Binding-site contacts:
Ligand atom C1 contacts residue THR615 of chain 1.C at 4.3 Å.
Ligand atom N2 contacts residue ASN613 of chain 1.C at 3.0 Å (h-bond).
Ligand atom O7 contacts residue GLN641 of chain 1.C at 4.3 Å.
Ligand atom C1 contacts residue ASN613 of chain 1.C at 1.4 Å.
Ligand atom C7 contacts residue ASN613 of chain 1.C at 3.5 Å.
Ligand atom C8 contacts residue LYS832 of chain 1.A at 3.6 Å.
Ligand atom C5 contacts residue ASN613 of chain 1.C at 3.6 Å.
Ligand atom O5 contacts residue ASN613 of chain 1.C at 2.3 Å (h-bond).
Ligand atom C6 contacts residue THR615 of chain 1.C at 4.4 Å.
Ligand atom O6 contacts residue THR615 of chain 1.C at 4.4 Å.
Ligand atom O5 contacts residue THR615 of chain 1.C at 3.6 Å.
Ligand atom O7 contacts residue ASN613 of chain 1.C at 3.5 Å (h-bond).
Ligand atom N2 contacts residue LYS832 of chain 1.A at 4.1 Å.
Ligand atom C3 contacts residue ASN613 of chain 1.C at 3.8 Å.
Ligand atom C8 contacts residue ASN613 of chain 1.C at 4.2 Å.
Ligand atom C4 contacts residue ASN613 of chain 1.C at 4.2 Å.
Ligand atom C8 contacts residue GLN641 of chain 1.C at 4.3 Å.
Ligand atom C7 contacts residue LYS832 of chain 1.A at 4.3 Å.
Ligand atom C2 contacts residue ASN613 of chain 1.C at 2.5 Å.
Ligand atom C5 contacts residue THR615 of chain 1.C at 4.5 Å.

Sequence of chain 1.C:
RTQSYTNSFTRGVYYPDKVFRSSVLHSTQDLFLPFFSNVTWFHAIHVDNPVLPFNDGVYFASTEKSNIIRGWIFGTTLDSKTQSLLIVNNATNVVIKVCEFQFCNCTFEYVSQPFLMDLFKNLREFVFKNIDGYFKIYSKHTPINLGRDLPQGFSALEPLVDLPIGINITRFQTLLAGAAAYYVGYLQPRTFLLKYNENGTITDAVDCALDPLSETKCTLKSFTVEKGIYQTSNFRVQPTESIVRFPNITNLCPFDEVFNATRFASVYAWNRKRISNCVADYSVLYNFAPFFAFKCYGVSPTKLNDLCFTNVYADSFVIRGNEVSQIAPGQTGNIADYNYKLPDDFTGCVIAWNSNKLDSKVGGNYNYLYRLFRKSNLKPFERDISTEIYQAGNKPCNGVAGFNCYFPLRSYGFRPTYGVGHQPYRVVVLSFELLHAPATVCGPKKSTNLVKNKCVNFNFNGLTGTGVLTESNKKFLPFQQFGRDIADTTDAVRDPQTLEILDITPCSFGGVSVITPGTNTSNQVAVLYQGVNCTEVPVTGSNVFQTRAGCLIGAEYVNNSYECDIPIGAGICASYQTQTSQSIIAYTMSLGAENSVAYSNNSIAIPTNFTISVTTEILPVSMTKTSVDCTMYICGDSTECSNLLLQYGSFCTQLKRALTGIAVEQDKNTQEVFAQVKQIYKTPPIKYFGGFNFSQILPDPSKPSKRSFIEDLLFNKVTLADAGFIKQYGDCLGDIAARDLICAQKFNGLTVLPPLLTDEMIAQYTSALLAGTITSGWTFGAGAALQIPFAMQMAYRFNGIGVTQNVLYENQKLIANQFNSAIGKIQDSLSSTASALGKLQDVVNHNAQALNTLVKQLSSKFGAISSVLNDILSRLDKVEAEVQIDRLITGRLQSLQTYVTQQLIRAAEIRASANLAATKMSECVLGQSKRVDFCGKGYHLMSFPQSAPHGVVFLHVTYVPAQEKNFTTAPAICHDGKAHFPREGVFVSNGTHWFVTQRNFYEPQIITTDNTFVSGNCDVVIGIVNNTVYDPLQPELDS

Sequence of chain 1.A:
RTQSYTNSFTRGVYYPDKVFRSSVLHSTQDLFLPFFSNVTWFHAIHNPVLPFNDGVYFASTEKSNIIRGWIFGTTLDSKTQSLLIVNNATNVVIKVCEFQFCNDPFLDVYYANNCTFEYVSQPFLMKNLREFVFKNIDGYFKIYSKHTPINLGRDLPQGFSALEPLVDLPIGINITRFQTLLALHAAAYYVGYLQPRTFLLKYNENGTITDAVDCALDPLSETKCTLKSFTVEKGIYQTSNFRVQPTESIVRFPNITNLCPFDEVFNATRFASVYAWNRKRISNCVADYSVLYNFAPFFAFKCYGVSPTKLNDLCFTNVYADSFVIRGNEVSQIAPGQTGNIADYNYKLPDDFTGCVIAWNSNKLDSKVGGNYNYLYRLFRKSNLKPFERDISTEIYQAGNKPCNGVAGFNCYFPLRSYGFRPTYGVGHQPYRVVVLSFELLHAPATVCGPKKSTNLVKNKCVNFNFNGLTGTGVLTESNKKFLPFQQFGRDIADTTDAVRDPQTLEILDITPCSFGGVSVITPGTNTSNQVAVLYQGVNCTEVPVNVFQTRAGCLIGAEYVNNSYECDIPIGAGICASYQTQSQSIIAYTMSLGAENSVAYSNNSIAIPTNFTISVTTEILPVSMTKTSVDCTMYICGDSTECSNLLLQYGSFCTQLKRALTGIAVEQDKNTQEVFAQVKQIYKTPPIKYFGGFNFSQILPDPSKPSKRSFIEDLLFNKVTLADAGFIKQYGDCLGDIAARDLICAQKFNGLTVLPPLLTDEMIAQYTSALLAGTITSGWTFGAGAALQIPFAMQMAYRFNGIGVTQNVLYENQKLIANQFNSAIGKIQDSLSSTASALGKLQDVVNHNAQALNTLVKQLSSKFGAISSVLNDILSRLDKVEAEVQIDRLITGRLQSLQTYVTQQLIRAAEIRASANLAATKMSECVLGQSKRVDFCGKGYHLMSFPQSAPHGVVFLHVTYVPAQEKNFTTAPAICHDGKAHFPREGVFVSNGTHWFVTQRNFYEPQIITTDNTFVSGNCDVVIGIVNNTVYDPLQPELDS

The protein below binds the small molecule below.
Small molecule (SMILES): CC(=O)N[C@@H]1[C@@H](O)[C@H](O)[C@@H](CO)O[C@H]1O